Binding-site contacts:
Ligand atom C2 contacts residue ASN709 of chain 1.C at 2.5 Å.
Ligand atom O7 contacts residue ASN709 of chain 1.C at 3.7 Å.
Ligand atom C5 contacts residue ASN709 of chain 1.C at 3.7 Å.
Ligand atom O6 contacts residue ASP796 of chain 1.A at 4.0 Å.
Ligand atom O5 contacts residue ASN709 of chain 1.C at 2.4 Å (h-bond).
Ligand atom C4 contacts residue ASN709 of chain 1.C at 4.2 Å.
Ligand atom C3 contacts residue ASN709 of chain 1.C at 3.8 Å.
Ligand atom C7 contacts residue ASN709 of chain 1.C at 3.5 Å.
Ligand atom C8 contacts residue ASN710 of chain 1.C at 4.0 Å.
Ligand atom O5 contacts residue ASP796 of chain 1.A at 4.0 Å.
Ligand atom N2 contacts residue ASN709 of chain 1.C at 2.9 Å (h-bond).
Ligand atom C1 contacts residue ASN709 of chain 1.C at 1.4 Å.

Sequence of chain 1.A:
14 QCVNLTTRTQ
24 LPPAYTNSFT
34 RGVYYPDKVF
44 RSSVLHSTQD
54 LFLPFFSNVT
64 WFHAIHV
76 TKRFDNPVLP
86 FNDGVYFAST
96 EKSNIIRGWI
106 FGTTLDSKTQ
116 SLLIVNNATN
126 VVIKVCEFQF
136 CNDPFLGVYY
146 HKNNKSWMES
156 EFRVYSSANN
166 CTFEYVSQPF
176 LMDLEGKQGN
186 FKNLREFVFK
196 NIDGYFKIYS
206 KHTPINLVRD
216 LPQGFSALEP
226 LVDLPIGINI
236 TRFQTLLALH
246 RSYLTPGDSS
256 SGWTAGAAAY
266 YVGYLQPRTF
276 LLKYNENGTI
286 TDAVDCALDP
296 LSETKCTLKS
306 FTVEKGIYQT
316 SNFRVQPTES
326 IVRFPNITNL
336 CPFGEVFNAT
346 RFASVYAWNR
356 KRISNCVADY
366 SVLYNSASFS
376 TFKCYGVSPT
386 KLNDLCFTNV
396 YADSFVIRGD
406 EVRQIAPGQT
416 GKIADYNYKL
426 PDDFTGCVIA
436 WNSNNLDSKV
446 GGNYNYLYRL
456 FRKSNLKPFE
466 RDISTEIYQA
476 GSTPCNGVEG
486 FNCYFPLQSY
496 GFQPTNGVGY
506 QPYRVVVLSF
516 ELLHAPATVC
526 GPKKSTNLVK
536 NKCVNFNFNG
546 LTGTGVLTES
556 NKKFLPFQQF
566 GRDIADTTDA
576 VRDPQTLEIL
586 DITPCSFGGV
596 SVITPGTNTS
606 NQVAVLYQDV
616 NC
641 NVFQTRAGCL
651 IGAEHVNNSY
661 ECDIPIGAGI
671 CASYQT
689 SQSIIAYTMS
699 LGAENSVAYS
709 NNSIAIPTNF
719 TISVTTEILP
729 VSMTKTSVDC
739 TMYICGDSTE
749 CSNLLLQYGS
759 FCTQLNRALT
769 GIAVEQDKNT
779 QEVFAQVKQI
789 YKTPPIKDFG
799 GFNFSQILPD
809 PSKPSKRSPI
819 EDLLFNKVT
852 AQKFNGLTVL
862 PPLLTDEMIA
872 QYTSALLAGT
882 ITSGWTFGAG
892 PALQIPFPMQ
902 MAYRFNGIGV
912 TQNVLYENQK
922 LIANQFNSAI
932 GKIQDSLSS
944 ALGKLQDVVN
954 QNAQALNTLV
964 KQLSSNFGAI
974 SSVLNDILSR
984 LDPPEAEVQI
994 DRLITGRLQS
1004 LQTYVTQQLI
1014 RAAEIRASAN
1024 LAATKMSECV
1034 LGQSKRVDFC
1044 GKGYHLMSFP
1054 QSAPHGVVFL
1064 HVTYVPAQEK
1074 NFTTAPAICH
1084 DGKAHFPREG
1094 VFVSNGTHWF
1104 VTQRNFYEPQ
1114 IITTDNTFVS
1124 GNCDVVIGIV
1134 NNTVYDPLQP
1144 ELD

Sequence of chain 1.C:
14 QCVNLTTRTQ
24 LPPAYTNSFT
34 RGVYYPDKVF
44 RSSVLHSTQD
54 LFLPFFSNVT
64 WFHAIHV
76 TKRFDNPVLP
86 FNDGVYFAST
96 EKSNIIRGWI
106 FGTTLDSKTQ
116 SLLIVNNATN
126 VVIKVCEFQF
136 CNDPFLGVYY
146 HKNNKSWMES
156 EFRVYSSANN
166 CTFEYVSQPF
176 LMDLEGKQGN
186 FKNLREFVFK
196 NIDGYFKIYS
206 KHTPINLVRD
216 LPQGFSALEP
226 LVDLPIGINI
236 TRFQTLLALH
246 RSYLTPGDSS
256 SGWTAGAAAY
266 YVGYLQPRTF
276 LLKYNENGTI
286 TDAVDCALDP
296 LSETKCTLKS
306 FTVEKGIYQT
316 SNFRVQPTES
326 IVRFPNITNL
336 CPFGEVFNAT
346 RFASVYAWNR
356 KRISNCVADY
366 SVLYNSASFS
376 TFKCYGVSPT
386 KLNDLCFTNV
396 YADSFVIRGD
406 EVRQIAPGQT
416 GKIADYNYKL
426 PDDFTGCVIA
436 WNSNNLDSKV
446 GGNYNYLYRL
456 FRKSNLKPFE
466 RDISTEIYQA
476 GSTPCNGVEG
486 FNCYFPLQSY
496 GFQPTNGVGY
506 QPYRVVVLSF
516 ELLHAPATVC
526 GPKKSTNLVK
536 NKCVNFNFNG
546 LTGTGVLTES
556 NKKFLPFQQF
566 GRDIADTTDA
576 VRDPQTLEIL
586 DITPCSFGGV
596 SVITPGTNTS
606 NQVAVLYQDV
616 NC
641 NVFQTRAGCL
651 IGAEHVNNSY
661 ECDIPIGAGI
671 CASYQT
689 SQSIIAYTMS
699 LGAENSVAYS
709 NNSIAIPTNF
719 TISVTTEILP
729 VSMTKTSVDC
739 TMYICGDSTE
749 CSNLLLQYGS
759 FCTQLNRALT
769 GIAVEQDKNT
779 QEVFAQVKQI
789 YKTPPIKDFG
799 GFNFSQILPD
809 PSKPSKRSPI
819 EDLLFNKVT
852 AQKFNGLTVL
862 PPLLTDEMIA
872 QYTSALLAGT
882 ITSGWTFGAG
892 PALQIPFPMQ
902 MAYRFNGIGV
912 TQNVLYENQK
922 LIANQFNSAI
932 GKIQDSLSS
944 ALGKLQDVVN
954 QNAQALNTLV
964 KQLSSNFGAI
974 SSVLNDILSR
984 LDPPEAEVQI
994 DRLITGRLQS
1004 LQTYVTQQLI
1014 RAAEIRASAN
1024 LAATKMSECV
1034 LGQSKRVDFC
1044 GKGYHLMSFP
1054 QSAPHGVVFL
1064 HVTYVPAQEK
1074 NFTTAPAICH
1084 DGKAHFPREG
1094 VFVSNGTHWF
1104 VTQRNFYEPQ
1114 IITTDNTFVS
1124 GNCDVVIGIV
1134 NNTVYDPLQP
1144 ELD

The small molecule below binds the protein below.
Small molecule (SMILES): CC(=O)N[C@@H]1[C@@H](O)[C@H](O)[C@@H](CO)O[C@H]1O